The protein below binds the small molecule below.
Small molecule (SMILES): C[C@@H]1N[C@H](CNC(=O)[C@H](c2ccccc2)C2CCCC2)[C@@H](O)[C@H](O)[C@@H]1O

Binding-site contacts:
Ligand atom CAA contacts residue GLU266 of chain 3.B at 3.3 Å.
Ligand atom CAV contacts residue TYR64 of chain 3.B at 3.7 Å (hydrophobic).
Ligand atom CAW contacts residue HIS129 of chain 3.B at 3.2 Å.
Ligand atom CAF contacts residue VAL269 of chain 3.B at 3.4 Å (hydrophobic).
Ligand atom CAY contacts residue GLU266 of chain 3.B at 3.6 Å.
Ligand atom CAU contacts residue HIS128 of chain 3.B at 3.7 Å.
Ligand atom CAA contacts residue HIS34 of chain 3.B at 3.8 Å.
Ligand atom OAB contacts residue ASP224 of chain 3.B at 3.7 Å.
Ligand atom NAP contacts residue GLU266 of chain 3.B at 3.4 Å (salt-bridge).
Ligand atom OAC contacts residue HIS128 of chain 3.B at 2.8 Å (h-bond).
Ligand atom CAY contacts residue ASP224 of chain 3.B at 3.3 Å.
Ligand atom OAD contacts residue HIS128 of chain 3.B at 2.7 Å.
Ligand atom NAQ contacts residue ASP224 of chain 3.B at 2.7 Å (salt-bridge).
Ligand atom OAB contacts residue ARG254 of chain 3.B at 3.8 Å.
Ligand atom CAV contacts residue TRP67 of chain 3.B at 3.9 Å (hydrophobic).
Ligand atom OAC contacts residue TYR171 of chain 3.B at 3.1 Å (h-bond).
Ligand atom OAD contacts residue GLU66 of chain 3.B at 2.7 Å (salt-bridge).
Ligand atom CAK contacts residue MET55 of chain 3.B at 3.6 Å (hydrophobic).
Ligand atom OAC contacts residue ASP224 of chain 3.B at 3.3 Å (salt-bridge).
Ligand atom OAE contacts residue HIS129 of chain 3.B at 2.7 Å (h-bond).
Ligand atom CAW contacts residue TRP67 of chain 3.B at 3.7 Å (hydrophobic).
Ligand atom NAQ contacts residue GLU266 of chain 3.B at 3.0 Å (salt-bridge).
Ligand atom CAW contacts residue ASP224 of chain 3.B at 3.6 Å.
Ligand atom CAI contacts residue ARG254 of chain 3.B at 3.9 Å.
Ligand atom CAM contacts residue LEU50 of chain 3.B at 3.7 Å (hydrophobic).
Ligand atom CAU contacts residue HIS34 of chain 3.B at 3.2 Å.
Ligand atom CAF contacts residue ASN270 of chain 3.B at 3.3 Å.
Ligand atom OAC contacts residue HIS34 of chain 3.B at 2.8 Å (h-bond).
Ligand atom OAE contacts residue TRP67 of chain 3.B at 2.6 Å (h-bond).
Ligand atom CAT contacts residue ASP224 of chain 3.B at 3.7 Å.
Ligand atom CAT contacts residue GLU266 of chain 3.B at 3.4 Å.
Ligand atom NAQ contacts residue ARG254 of chain 3.B at 3.7 Å.
Ligand atom CAV contacts residue GLU66 of chain 3.B at 3.4 Å.
Ligand atom CAH contacts residue VAL269 of chain 3.B at 3.6 Å (hydrophobic).
Ligand atom CAV contacts residue HIS128 of chain 3.B at 3.7 Å.
Ligand atom CAO contacts residue ASP224 of chain 3.B at 3.3 Å.
Ligand atom CAA contacts residue PHE290 of chain 3.B at 3.5 Å (hydrophobic).
Ligand atom CAG contacts residue ASN270 of chain 3.B at 3.7 Å.
Ligand atom OAB contacts residue MET225 of chain 3.B at 3.5 Å (h-bond).
Ligand atom OAD contacts residue TRP67 of chain 3.B at 3.4 Å (h-bond).

Sequence of chain 3.B:
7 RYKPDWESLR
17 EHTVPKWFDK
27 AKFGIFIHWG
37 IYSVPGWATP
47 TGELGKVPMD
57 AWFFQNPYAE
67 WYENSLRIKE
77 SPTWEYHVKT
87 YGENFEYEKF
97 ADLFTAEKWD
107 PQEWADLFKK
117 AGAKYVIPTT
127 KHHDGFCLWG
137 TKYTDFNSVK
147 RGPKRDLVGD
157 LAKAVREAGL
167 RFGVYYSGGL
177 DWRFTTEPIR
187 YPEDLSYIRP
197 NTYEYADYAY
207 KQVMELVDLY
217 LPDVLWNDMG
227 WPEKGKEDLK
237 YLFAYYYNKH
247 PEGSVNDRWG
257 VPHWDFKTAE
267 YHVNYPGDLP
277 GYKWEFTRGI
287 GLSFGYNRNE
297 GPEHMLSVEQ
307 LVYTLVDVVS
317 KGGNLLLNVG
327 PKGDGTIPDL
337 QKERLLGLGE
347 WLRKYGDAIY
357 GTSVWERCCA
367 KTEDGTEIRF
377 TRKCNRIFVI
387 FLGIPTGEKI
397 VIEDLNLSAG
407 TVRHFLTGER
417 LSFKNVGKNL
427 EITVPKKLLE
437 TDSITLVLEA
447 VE